This small molecule binds to this protein.
Small molecule (SMILES): COc1ccc(Cl)cc1C(=O)NCCc1ccc(S(=O)(=O)NC(=O)NC2CCCCC2)cc1

Sequence of chain 1.D:
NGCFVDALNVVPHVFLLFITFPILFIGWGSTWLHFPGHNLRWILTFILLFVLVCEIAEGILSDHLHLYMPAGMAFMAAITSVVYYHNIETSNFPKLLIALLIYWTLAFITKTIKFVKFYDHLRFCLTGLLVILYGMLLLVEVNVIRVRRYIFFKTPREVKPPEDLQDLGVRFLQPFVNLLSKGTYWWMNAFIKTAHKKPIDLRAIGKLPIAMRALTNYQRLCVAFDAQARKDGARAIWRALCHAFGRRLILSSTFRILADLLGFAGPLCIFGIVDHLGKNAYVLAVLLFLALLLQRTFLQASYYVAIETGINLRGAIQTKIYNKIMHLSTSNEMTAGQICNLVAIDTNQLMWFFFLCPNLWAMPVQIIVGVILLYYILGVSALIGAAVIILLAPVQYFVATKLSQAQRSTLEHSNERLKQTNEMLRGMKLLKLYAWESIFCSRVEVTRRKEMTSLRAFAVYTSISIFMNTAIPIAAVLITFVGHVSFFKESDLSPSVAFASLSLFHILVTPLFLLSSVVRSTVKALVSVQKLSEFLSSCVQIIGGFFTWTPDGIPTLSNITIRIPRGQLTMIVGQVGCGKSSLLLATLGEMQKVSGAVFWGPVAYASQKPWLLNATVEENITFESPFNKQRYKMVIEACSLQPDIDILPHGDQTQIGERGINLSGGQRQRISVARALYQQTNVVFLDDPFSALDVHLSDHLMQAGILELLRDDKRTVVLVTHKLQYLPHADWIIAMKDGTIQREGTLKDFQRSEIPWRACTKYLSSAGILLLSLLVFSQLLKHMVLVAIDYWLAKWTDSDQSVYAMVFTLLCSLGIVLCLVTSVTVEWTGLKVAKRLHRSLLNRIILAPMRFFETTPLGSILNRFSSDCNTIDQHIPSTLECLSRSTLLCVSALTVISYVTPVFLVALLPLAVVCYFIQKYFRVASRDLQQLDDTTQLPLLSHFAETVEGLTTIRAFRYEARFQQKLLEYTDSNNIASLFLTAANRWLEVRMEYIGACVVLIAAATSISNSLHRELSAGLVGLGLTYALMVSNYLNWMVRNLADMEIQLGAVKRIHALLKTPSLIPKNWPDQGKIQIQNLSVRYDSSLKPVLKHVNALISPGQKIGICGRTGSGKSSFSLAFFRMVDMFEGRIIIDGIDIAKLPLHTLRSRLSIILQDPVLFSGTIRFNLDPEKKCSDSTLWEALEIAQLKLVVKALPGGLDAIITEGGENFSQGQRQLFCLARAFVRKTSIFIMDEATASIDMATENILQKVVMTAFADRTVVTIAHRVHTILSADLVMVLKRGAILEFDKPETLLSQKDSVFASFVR

Binding-site contacts:
Ligand atom C20 contacts residue LEU434 of chain 1.D at 3.7 Å (hydrophobic).
Ligand atom C23 contacts residue TRP430 of chain 1.D at 4.0 Å (hydrophobic).
Ligand atom C15 contacts residue LEU1241 of chain 1.D at 4.0 Å (hydrophobic).
Ligand atom O3 contacts residue ARG1246 of chain 1.D at 3.0 Å (salt-bridge).
Ligand atom C17 contacts residue ARG1246 of chain 1.D at 4.0 Å.
Ligand atom C12 contacts residue PHE433 of chain 1.D at 3.8 Å (hydrophobic).
Ligand atom O4 contacts residue ARG1300 of chain 1.D at 3.8 Å.
Ligand atom C20 contacts residue PHE433 of chain 1.D at 3.5 Å (hydrophobic).
Ligand atom C20 contacts residue ILE381 of chain 1.D at 3.9 Å (hydrophobic).
Ligand atom C23 contacts residue ILE381 of chain 1.D at 4.0 Å (hydrophobic).
Ligand atom C25 contacts residue PHE433 of chain 1.D at 3.9 Å (hydrophobic).
Ligand atom C31 contacts residue LEU592 of chain 1.D at 3.7 Å (hydrophobic).
Ligand atom CL1 contacts residue ARG306 of chain 1.D at 2.7 Å.
Ligand atom N8 contacts residue THR1242 of chain 1.D at 3.4 Å (h-bond).
Ligand atom O3 contacts residue THR1242 of chain 1.D at 3.0 Å (h-bond).
Ligand atom C28 contacts residue TYR377 of chain 1.D at 3.5 Å (hydrophobic).
Ligand atom C22 contacts residue ARG1246 of chain 1.D at 3.2 Å.
Ligand atom C19 contacts residue ILE381 of chain 1.D at 3.6 Å (hydrophobic).
Ligand atom N10 contacts residue LEU434 of chain 1.D at 3.3 Å.
Ligand atom S2 contacts residue ARG1246 of chain 1.D at 3.7 Å.
Ligand atom C32 contacts residue LEU592 of chain 1.D at 3.4 Å (hydrophobic).
Ligand atom C24 contacts residue ILE381 of chain 1.D at 3.9 Å (hydrophobic).
Ligand atom C31 contacts residue TYR377 of chain 1.D at 3.4 Å (hydrophobic).
Ligand atom C29 contacts residue TYR377 of chain 1.D at 3.8 Å (hydrophobic).
Ligand atom C31 contacts residue ASN437 of chain 1.D at 4.1 Å.
Ligand atom C13 contacts residue LEU1241 of chain 1.D at 4.0 Å (hydrophobic).
Ligand atom C29 contacts residue ASN437 of chain 1.D at 3.9 Å.
Ligand atom CL1 contacts residue ASN437 of chain 1.D at 3.1 Å.
Ligand atom C14 contacts residue PHE433 of chain 1.D at 3.6 Å (hydrophobic).
Ligand atom O3 contacts residue ASN1245 of chain 1.D at 4.1 Å.
Ligand atom C27 contacts residue TYR377 of chain 1.D at 3.8 Å (hydrophobic).
Ligand atom C17 contacts residue THR1242 of chain 1.D at 3.6 Å.
Ligand atom C18 contacts residue ARG1246 of chain 1.D at 3.9 Å.
Ligand atom C23 contacts residue PHE433 of chain 1.D at 3.9 Å (hydrophobic).
Ligand atom C21 contacts residue TRP430 of chain 1.D at 4.0 Å (hydrophobic).
Ligand atom C30 contacts residue LEU592 of chain 1.D at 3.9 Å (hydrophobic).
Ligand atom C30 contacts residue TYR377 of chain 1.D at 3.0 Å (hydrophobic).
Ligand atom C25 contacts residue LEU434 of chain 1.D at 3.9 Å (hydrophobic).
Ligand atom C32 contacts residue TYR377 of chain 1.D at 3.0 Å (hydrophobic).
Ligand atom O4 contacts residue ARG1246 of chain 1.D at 2.6 Å (salt-bridge).